The protein below binds the small molecule below.
Small molecule (SMILES): CC(=O)N[C@@H]1[C@@H](O)[C@H](O)[C@@H](CO)O[C@H]1O

Sequence of chain 1.C:
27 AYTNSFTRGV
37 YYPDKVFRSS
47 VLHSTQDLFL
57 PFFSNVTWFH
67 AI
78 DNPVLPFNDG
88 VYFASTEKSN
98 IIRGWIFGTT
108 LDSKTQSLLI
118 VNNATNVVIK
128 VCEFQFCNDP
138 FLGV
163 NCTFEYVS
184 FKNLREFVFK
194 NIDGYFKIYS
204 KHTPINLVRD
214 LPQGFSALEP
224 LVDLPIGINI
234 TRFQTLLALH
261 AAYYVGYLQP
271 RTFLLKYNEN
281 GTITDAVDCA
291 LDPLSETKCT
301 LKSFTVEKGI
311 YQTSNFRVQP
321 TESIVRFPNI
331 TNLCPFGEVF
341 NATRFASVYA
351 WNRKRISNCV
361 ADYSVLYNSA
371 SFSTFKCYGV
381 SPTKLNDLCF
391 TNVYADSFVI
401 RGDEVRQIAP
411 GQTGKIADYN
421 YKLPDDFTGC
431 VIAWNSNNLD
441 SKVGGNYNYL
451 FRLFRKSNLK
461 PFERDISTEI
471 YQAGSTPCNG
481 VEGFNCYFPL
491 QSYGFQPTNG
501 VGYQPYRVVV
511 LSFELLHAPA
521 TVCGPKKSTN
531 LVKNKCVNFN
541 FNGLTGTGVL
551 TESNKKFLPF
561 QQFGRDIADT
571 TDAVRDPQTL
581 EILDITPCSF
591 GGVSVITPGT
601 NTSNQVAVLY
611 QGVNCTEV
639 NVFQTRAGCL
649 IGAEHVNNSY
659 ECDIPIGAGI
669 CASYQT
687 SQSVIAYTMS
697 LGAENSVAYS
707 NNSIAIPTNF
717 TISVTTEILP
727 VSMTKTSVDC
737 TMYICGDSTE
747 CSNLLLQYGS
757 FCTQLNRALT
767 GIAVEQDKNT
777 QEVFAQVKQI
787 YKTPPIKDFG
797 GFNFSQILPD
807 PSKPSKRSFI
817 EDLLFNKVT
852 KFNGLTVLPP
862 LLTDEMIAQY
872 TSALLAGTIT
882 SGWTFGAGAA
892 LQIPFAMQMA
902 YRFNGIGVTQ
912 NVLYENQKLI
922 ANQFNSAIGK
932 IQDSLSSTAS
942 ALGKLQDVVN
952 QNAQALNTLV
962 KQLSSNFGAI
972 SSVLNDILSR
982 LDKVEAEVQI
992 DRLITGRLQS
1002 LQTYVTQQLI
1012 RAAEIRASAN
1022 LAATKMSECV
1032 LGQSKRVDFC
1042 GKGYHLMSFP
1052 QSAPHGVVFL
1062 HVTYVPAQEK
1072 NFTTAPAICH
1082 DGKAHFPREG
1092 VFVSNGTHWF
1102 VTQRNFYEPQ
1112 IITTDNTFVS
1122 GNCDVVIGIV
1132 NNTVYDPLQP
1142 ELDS

Binding-site contacts:
Ligand atom O5 contacts residue ASP794 of chain 1.C at 4.1 Å.
Ligand atom C8 contacts residue ILE1128 of chain 1.B at 4.3 Å (hydrophobic).
Ligand atom O5 contacts residue ASN707 of chain 1.B at 2.3 Å (h-bond).
Ligand atom C1 contacts residue ASN707 of chain 1.B at 1.4 Å.
Ligand atom C7 contacts residue ASN707 of chain 1.B at 3.5 Å.
Ligand atom C4 contacts residue ASN707 of chain 1.B at 4.2 Å.
Ligand atom C3 contacts residue ASN707 of chain 1.B at 3.8 Å.
Ligand atom C5 contacts residue ASN707 of chain 1.B at 3.7 Å.
Ligand atom O7 contacts residue ASN707 of chain 1.B at 3.7 Å.
Ligand atom N2 contacts residue ASN707 of chain 1.B at 3.0 Å (h-bond).
Ligand atom C2 contacts residue ASN707 of chain 1.B at 2.5 Å.
Ligand atom C8 contacts residue GLY1129 of chain 1.B at 4.2 Å.
Ligand atom O6 contacts residue ASP794 of chain 1.C at 4.2 Å.

Sequence of chain 1.B:
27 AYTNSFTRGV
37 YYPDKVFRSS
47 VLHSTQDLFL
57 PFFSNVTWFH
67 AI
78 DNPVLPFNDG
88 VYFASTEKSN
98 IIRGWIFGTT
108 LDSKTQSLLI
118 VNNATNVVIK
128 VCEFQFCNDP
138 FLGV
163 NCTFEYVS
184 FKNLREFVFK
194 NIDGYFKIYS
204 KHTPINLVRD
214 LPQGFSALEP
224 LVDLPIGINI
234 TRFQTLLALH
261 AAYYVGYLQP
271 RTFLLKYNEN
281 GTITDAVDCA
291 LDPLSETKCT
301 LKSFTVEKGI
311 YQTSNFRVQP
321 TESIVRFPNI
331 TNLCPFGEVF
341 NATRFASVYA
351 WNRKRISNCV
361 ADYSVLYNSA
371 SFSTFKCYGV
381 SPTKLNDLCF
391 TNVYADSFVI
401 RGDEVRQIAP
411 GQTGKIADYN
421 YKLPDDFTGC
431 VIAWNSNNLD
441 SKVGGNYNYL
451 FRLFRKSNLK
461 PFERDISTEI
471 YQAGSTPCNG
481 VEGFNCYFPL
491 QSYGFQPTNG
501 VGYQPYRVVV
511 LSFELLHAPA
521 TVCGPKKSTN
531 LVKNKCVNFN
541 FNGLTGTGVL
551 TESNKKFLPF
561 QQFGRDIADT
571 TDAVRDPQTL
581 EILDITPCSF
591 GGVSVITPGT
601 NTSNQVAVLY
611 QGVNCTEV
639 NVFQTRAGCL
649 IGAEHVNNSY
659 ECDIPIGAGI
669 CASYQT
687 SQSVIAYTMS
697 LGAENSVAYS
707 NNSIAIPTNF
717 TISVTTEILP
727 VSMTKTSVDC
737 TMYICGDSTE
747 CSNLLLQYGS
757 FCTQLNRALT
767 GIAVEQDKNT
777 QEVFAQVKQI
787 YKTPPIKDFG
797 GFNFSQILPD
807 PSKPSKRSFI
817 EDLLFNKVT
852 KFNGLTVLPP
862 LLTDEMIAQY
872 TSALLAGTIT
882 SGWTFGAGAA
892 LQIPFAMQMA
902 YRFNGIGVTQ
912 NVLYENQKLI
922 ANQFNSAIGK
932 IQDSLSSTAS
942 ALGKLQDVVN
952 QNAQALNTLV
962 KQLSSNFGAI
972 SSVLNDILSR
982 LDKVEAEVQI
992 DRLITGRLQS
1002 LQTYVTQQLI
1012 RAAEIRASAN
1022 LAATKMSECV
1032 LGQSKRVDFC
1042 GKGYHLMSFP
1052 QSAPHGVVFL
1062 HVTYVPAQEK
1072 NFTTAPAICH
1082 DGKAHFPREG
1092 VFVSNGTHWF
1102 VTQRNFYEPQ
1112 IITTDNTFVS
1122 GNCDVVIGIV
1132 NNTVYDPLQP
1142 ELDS